Sequence of chain 1.B:
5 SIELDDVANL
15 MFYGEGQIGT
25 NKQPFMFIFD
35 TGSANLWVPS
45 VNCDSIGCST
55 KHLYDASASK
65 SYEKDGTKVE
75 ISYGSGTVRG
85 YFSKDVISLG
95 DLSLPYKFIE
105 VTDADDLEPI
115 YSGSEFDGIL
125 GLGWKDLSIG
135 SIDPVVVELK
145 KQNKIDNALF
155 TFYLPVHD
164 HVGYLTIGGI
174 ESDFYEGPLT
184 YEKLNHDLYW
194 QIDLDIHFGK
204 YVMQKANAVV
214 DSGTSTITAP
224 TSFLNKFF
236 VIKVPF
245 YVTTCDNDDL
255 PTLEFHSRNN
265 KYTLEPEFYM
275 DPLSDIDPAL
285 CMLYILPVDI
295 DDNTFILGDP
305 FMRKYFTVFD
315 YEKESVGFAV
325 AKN

The protein below binds the small molecule below.
Small molecule (SMILES): CC(C)CC(=O)N[C@H](C(=O)N[C@H](C(=O)N[C@@H](CC(C)C)[C@@H](O)CC(=O)N[C@@H](C)C(=O)N[C@@H](CC(C)C)[C@@H](O)CC(=O)O)C(C)C)C(C)C

Binding-site contacts:
Ligand atom O contacts residue THR217 of chain 1.B at 3.2 Å.
Ligand atom CM contacts residue GLY36 of chain 1.B at 3.5 Å.
Ligand atom OH contacts residue ASP34 of chain 1.B at 2.4 Å (salt-bridge).
Ligand atom OH contacts residue GLY216 of chain 1.B at 3.4 Å.
Ligand atom CG1 contacts residue GLY216 of chain 1.B at 3.6 Å.
Ligand atom CG2 contacts residue MET15 of chain 1.B at 3.2 Å (hydrophobic).
Ligand atom CG1 contacts residue THR217 of chain 1.B at 3.6 Å.
Ligand atom C contacts residue GLY36 of chain 1.B at 3.6 Å.
Ligand atom CB contacts residue GLY216 of chain 1.B at 3.1 Å.
Ligand atom CB contacts residue ASP34 of chain 1.B at 3.6 Å.
Ligand atom O contacts residue TYR192 of chain 1.B at 2.4 Å (h-bond).
Ligand atom N contacts residue SER79 of chain 1.B at 2.9 Å (h-bond).
Ligand atom O contacts residue GLY78 of chain 1.B at 3.0 Å (h-bond).
Ligand atom CA contacts residue TYR77 of chain 1.B at 3.7 Å (hydrophobic).
Ligand atom CH contacts residue ASP214 of chain 1.B at 3.6 Å.
Ligand atom CA contacts residue SER79 of chain 1.B at 3.4 Å.
Ligand atom CG2 contacts residue LEU290 of chain 1.B at 3.7 Å (hydrophobic).
Ligand atom CB contacts residue SER218 of chain 1.B at 3.5 Å.
Ligand atom N contacts residue SER76 of chain 1.B at 3.0 Å (h-bond).
Ligand atom CD2 contacts residue ILE123 of chain 1.B at 3.3 Å (hydrophobic).
Ligand atom O contacts residue SER218 of chain 1.B at 2.9 Å (h-bond).
Ligand atom O contacts residue SER79 of chain 1.B at 3.0 Å (h-bond).
Ligand atom CB contacts residue GLY36 of chain 1.B at 3.6 Å.
Ligand atom O contacts residue GLY216 of chain 1.B at 3.6 Å.
Ligand atom CA contacts residue SER76 of chain 1.B at 3.3 Å.
Ligand atom CA contacts residue SER218 of chain 1.B at 3.7 Å.
Ligand atom CD1 contacts residue ILE294 of chain 1.B at 3.6 Å (hydrophobic).
Ligand atom OH contacts residue ASP214 of chain 1.B at 3.0 Å (salt-bridge).
Ligand atom CM contacts residue ASP214 of chain 1.B at 3.2 Å.
Ligand atom CD2 contacts residue GLY78 of chain 1.B at 3.6 Å.
Ligand atom N contacts residue SER218 of chain 1.B at 3.1 Å (h-bond).
Ligand atom CB contacts residue SER76 of chain 1.B at 3.7 Å.
Ligand atom CA contacts residue THR217 of chain 1.B at 3.4 Å.
Ligand atom C contacts residue SER79 of chain 1.B at 3.6 Å.
Ligand atom C contacts residue TYR192 of chain 1.B at 3.4 Å (hydrophobic).
Ligand atom N contacts residue GLY36 of chain 1.B at 2.9 Å (h-bond).
Ligand atom CH contacts residue ASP34 of chain 1.B at 3.0 Å.
Ligand atom C contacts residue SER76 of chain 1.B at 3.7 Å.
Ligand atom O contacts residue GLY78 of chain 1.B at 3.2 Å (h-bond).
Ligand atom O contacts residue TYR77 of chain 1.B at 3.5 Å.